This protein binds this small molecule.
Small molecule (SMILES): Nc1ncc(OCC2CCCC2)cn1

Sequence of chain 1.A:
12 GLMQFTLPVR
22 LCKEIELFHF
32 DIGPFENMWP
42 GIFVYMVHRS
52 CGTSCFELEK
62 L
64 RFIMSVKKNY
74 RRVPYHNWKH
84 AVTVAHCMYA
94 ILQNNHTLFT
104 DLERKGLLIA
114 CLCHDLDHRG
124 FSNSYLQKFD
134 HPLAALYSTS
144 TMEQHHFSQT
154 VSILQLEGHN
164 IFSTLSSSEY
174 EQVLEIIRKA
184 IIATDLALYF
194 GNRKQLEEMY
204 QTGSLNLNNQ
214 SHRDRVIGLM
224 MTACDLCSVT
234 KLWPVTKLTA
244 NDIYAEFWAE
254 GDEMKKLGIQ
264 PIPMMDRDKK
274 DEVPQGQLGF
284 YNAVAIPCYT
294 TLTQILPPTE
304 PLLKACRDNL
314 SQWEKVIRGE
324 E

Binding-site contacts:
Ligand atom C14 contacts residue MET268 of chain 1.A at 3.9 Å (hydrophobic).
Ligand atom N7 contacts residue PHE283 of chain 1.A at 3.7 Å.
Ligand atom N6 contacts residue PHE283 of chain 1.A at 3.7 Å.
Ligand atom C11 contacts residue PHE250 of chain 1.A at 3.9 Å (hydrophobic).
Ligand atom C1 contacts residue PHE250 of chain 1.A at 3.9 Å (hydrophobic).
Ligand atom C3 contacts residue LEU229 of chain 1.A at 4.4 Å (hydrophobic).
Ligand atom C13 contacts residue MET267 of chain 1.A at 4.5 Å (hydrophobic).
Ligand atom C1 contacts residue PHE283 of chain 1.A at 3.5 Å (hydrophobic).
Ligand atom N6 contacts residue ILE246 of chain 1.A at 3.7 Å.
Ligand atom N7 contacts residue ILE246 of chain 1.A at 4.5 Å.
Ligand atom C5 contacts residue PHE283 of chain 1.A at 3.6 Å (hydrophobic).
Ligand atom C4 contacts residue MET267 of chain 1.A at 4.2 Å (hydrophobic).
Ligand atom N12 contacts residue VAL232 of chain 1.A at 3.6 Å.
Ligand atom N12 contacts residue PHE283 of chain 1.A at 4.3 Å.
Ligand atom C5 contacts residue PHE250 of chain 1.A at 3.6 Å (hydrophobic).
Ligand atom C8 contacts residue PHE283 of chain 1.A at 4.1 Å (hydrophobic).
Ligand atom C8 contacts residue PHE250 of chain 1.A at 4.3 Å (hydrophobic).
Ligand atom C9 contacts residue ILE246 of chain 1.A at 3.8 Å (hydrophobic).
Ligand atom C9 contacts residue VAL232 of chain 1.A at 4.5 Å (hydrophobic).
Ligand atom N12 contacts residue GLN280 of chain 1.A at 3.0 Å (h-bond).
Ligand atom C10 contacts residue MET267 of chain 1.A at 4.0 Å (hydrophobic).
Ligand atom C13 contacts residue ILE265 of chain 1.A at 4.1 Å (hydrophobic).
Ligand atom C4 contacts residue PHE283 of chain 1.A at 3.7 Å (hydrophobic).
Ligand atom N7 contacts residue GLN280 of chain 1.A at 3.1 Å (h-bond).
Ligand atom C3 contacts residue PHE283 of chain 1.A at 3.5 Å (hydrophobic).
Ligand atom C5 contacts residue MET267 of chain 1.A at 3.7 Å (hydrophobic).
Ligand atom N12 contacts residue ILE246 of chain 1.A at 3.7 Å.
Ligand atom C9 contacts residue GLN280 of chain 1.A at 3.8 Å.
Ligand atom C4 contacts residue PHE250 of chain 1.A at 3.9 Å (hydrophobic).
Ligand atom C14 contacts residue PHE250 of chain 1.A at 3.7 Å (hydrophobic).
Ligand atom C9 contacts residue PHE283 of chain 1.A at 3.7 Å (hydrophobic).
Ligand atom C8 contacts residue LEU189 of chain 1.A at 4.3 Å (hydrophobic).
Ligand atom C4 contacts residue GLN280 of chain 1.A at 3.9 Å.
Ligand atom C13 contacts residue MET268 of chain 1.A at 4.4 Å (hydrophobic).
Ligand atom N12 contacts residue SER231 of chain 1.A at 4.2 Å.
Ligand atom O2 contacts residue PHE283 of chain 1.A at 3.5 Å.
Ligand atom O2 contacts residue PHE250 of chain 1.A at 3.5 Å.